This protein binds this small molecule.
Small molecule (SMILES): CC[C@H](NS(=O)(=O)Cc1cccc(C(=O)O)c1)B(O)OP(=O)(O)O

Binding-site contacts:
Ligand atom P21 contacts residue SER66 of chain 1.A at 3.5 Å.
Ligand atom C14 contacts residue ASN320 of chain 1.A at 3.2 Å.
Ligand atom B18 contacts residue SER66 of chain 1.A at 1.4 Å.
Ligand atom O15 contacts residue ASN320 of chain 1.A at 2.7 Å (h-bond).
Ligand atom O23 contacts residue TYR152 of chain 1.A at 2.3 Å (h-bond).
Ligand atom O22 contacts residue GLY317 of chain 1.A at 3.6 Å.
Ligand atom O22 contacts residue THR316 of chain 1.A at 2.9 Å (h-bond).
Ligand atom C11 contacts residue TYR225 of chain 1.A at 3.7 Å (hydrophobic).
Ligand atom O19 contacts residue SER66 of chain 1.A at 2.3 Å (h-bond).
Ligand atom P21 contacts residue THR316 of chain 1.A at 3.8 Å.
Ligand atom P21 contacts residue TYR152 of chain 1.A at 3.5 Å.
Ligand atom O23 contacts residue SER66 of chain 1.A at 3.3 Å.
Ligand atom N04 contacts residue SER318 of chain 1.A at 3.7 Å.
Ligand atom O16 contacts residue ASN320 of chain 1.A at 3.0 Å (h-bond).
Ligand atom C08 contacts residue SER318 of chain 1.A at 3.6 Å.
Ligand atom N04 contacts residue SER66 of chain 1.A at 3.6 Å.
Ligand atom C10 contacts residue GLN122 of chain 1.A at 3.5 Å.
Ligand atom O07 contacts residue GLN122 of chain 1.A at 1.3 Å (h-bond).
Ligand atom S05 contacts residue GLN122 of chain 1.A at 2.8 Å (h-bond).
Ligand atom O20 contacts residue TYR152 of chain 1.A at 3.6 Å.
Ligand atom O15 contacts residue THR319 of chain 1.A at 3.3 Å.
Ligand atom O23 contacts residue THR316 of chain 1.A at 3.4 Å (h-bond).
Ligand atom C01 contacts residue LEU121 of chain 1.A at 3.7 Å (hydrophobic).
Ligand atom O16 contacts residue VAL214 of chain 1.A at 3.4 Å.
Ligand atom O15 contacts residue VAL214 of chain 1.A at 3.6 Å.
Ligand atom O20 contacts residue SER66 of chain 1.A at 2.6 Å (h-bond).
Ligand atom C14 contacts residue VAL214 of chain 1.A at 3.4 Å (hydrophobic).
Ligand atom C03 contacts residue SER66 of chain 1.A at 2.3 Å.
Ligand atom C02 contacts residue SER66 of chain 1.A at 3.1 Å.
Ligand atom C08 contacts residue TYR225 of chain 1.A at 3.9 Å (hydrophobic).
Ligand atom C10 contacts residue TYR225 of chain 1.A at 3.5 Å (hydrophobic).
Ligand atom O24 contacts residue TYR152 of chain 1.A at 3.8 Å.
Ligand atom O06 contacts residue GLN122 of chain 1.A at 3.3 Å (h-bond).
Ligand atom C02 contacts residue TYR152 of chain 1.A at 3.5 Å (hydrophobic).
Ligand atom O07 contacts residue ASN154 of chain 1.A at 3.3 Å (h-bond).
Ligand atom C02 contacts residue ASN154 of chain 1.A at 3.8 Å.
Ligand atom O19 contacts residue SER318 of chain 1.A at 2.9 Å (h-bond).
Ligand atom O19 contacts residue GLY317 of chain 1.A at 3.5 Å.
Ligand atom O23 contacts residue LYS315 of chain 1.A at 2.5 Å (salt-bridge).
Ligand atom B18 contacts residue TYR152 of chain 1.A at 3.5 Å.

Sequence of chain 1.A:
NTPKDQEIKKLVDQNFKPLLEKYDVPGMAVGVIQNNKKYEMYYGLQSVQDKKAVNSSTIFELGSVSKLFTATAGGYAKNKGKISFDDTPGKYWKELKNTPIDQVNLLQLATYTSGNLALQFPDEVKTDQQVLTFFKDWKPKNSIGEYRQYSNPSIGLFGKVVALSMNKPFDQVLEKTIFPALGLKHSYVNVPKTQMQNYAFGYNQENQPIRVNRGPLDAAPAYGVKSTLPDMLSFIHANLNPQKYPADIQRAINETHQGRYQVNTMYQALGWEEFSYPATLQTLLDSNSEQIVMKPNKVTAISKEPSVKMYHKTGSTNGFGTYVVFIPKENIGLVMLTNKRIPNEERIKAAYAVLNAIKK